Binding-site contacts:
Ligand atom C10 contacts residue ALA116 of chain 3.A at 3.1 Å (hydrophobic).
Ligand atom C6 contacts residue GLU201 of chain 3.A at 3.6 Å.
Ligand atom C5 contacts residue GLY118 of chain 3.A at 3.4 Å.
Ligand atom N3 contacts residue MET219 of chain 3.A at 3.8 Å.
Ligand atom N7 contacts residue GLY118 of chain 3.A at 3.4 Å (h-bond).
Ligand atom C5 contacts residue ASN243 of chain 3.A at 3.8 Å.
Ligand atom C8 contacts residue ASN243 of chain 3.A at 3.7 Å.
Ligand atom C8 contacts residue ALA117 of chain 3.A at 3.7 Å (hydrophobic).
Ligand atom C4' contacts residue PHE159 of chain 2.A at 3.7 Å (hydrophobic).
Ligand atom C3' contacts residue MET219 of chain 3.A at 3.7 Å (hydrophobic).
Ligand atom O5' contacts residue HIS257 of chain 3.A at 3.4 Å (h-bond).
Ligand atom O6 contacts residue ASN243 of chain 3.A at 3.0 Å (h-bond).
Ligand atom N3 contacts residue VAL217 of chain 3.A at 3.5 Å (h-bond).
Ligand atom C2 contacts residue GLU201 of chain 3.A at 3.5 Å.
Ligand atom N1 contacts residue VAL217 of chain 3.A at 3.8 Å.
Ligand atom O5' contacts residue VAL260 of chain 3.A at 3.9 Å.
Ligand atom C5 contacts residue VAL217 of chain 3.A at 3.8 Å (hydrophobic).
Ligand atom C8 contacts residue THR242 of chain 3.A at 3.6 Å.
Ligand atom C3' contacts residue PHE159 of chain 2.A at 3.6 Å (hydrophobic).
Ligand atom N7 contacts residue THR242 of chain 3.A at 3.6 Å.
Ligand atom N3 contacts residue GLY218 of chain 3.A at 3.5 Å.
Ligand atom C4 contacts residue VAL217 of chain 3.A at 3.6 Å (hydrophobic).
Ligand atom N1 contacts residue GLU201 of chain 3.A at 2.7 Å (salt-bridge).
Ligand atom O6 contacts residue VAL245 of chain 3.A at 3.6 Å.
Ligand atom C6 contacts residue PHE200 of chain 3.A at 3.6 Å (hydrophobic).
Ligand atom O6 contacts residue GLU201 of chain 3.A at 3.6 Å.
Ligand atom C2 contacts residue MET219 of chain 3.A at 3.5 Å (hydrophobic).
Ligand atom N1' contacts residue PO41 of chain 3.C at 3.1 Å (h-bond).
Ligand atom C2 contacts residue VAL217 of chain 3.A at 3.6 Å (hydrophobic).
Ligand atom O6' contacts residue TYR88 of chain 3.A at 3.4 Å (h-bond).
Ligand atom O6' contacts residue PO41 of chain 3.C at 2.8 Å (h-bond).
Ligand atom C5 contacts residue PHE200 of chain 3.A at 3.8 Å (hydrophobic).
Ligand atom C10 contacts residue PO41 of chain 3.C at 3.5 Å.
Ligand atom C6 contacts residue GLY118 of chain 3.A at 3.9 Å.
Ligand atom N7 contacts residue ALA117 of chain 3.A at 3.7 Å.
Ligand atom N7 contacts residue ASN243 of chain 3.A at 2.7 Å (h-bond).
Ligand atom C9 contacts residue ALA116 of chain 3.A at 3.7 Å (hydrophobic).
Ligand atom N1 contacts residue PHE200 of chain 3.A at 3.6 Å.
Ligand atom C3' contacts residue PO41 of chain 3.C at 3.8 Å.
Ligand atom O6 contacts residue GLY118 of chain 3.A at 3.6 Å.

Sequence of chain 2.A:
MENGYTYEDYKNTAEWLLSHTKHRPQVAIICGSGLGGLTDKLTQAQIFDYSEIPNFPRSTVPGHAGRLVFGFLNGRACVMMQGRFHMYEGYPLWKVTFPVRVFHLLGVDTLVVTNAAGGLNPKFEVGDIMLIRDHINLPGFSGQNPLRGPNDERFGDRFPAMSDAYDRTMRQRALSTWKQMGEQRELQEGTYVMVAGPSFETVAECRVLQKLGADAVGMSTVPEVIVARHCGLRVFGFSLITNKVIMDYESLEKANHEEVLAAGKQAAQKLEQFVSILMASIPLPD

The small molecule below binds the protein below.
Small molecule (SMILES): O=c1[nH]cnc2c(CNC(CO)CO)c[nH]c12

Sequence of chain 3.A:
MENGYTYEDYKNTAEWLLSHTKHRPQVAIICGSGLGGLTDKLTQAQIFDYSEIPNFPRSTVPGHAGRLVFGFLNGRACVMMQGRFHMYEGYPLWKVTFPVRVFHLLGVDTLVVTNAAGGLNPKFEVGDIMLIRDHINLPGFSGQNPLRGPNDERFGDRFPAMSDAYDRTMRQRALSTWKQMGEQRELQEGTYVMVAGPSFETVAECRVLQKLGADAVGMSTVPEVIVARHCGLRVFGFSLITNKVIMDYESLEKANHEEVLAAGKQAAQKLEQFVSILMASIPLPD